This protein binds this small molecule.
Small molecule (SMILES): [H]/N=C1\N[C@](C)(c2cccc(Nc3cnc(C4CC4)nc3)c2Cl)CC(=O)N1[C@H]1CCO[C@@H](C)C1

Sequence of chain 1.A:
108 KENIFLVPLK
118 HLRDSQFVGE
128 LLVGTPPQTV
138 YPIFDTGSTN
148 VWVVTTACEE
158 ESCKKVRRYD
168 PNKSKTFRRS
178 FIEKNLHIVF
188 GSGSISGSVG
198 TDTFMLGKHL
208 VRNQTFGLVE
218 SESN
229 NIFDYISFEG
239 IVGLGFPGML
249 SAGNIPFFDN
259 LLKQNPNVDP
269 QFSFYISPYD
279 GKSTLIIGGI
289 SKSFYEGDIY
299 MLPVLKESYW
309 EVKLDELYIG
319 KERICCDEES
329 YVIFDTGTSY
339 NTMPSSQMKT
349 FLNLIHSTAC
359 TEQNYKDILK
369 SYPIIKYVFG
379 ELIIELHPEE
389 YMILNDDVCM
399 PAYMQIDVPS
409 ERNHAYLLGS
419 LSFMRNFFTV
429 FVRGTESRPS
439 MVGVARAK

Binding-site contacts:
Ligand atom C15 contacts residue ASP142 of chain 1.A at 3.4 Å.
Ligand atom C13 contacts residue ILE239 of chain 1.A at 3.7 Å (hydrophobic).
Ligand atom N16 contacts residue GLY144 of chain 1.A at 3.8 Å.
Ligand atom N16 contacts residue ASP333 of chain 1.A at 3.0 Å (salt-bridge).
Ligand atom CL33 contacts residue GLY335 of chain 1.A at 3.8 Å.
Ligand atom C17 contacts residue PHE187 of chain 1.A at 3.7 Å (hydrophobic).
Ligand atom C06 contacts residue THR336 of chain 1.A at 3.5 Å.
Ligand atom C03 contacts residue ASP333 of chain 1.A at 3.6 Å.
Ligand atom C28 contacts residue GLY335 of chain 1.A at 3.4 Å.
Ligand atom C23 contacts residue GLY335 of chain 1.A at 3.8 Å.
Ligand atom C01 contacts residue TYR307 of chain 1.A at 3.6 Å (hydrophobic).
Ligand atom C19 contacts residue GLY188 of chain 1.A at 3.7 Å.
Ligand atom C26 contacts residue GLN123 of chain 1.A at 4.0 Å.
Ligand atom C21 contacts residue GLY335 of chain 1.A at 3.8 Å.
Ligand atom N16 contacts residue ASP142 of chain 1.A at 3.2 Å (salt-bridge).
Ligand atom C15 contacts residue ASP333 of chain 1.A at 4.0 Å.
Ligand atom C19 contacts residue PHE187 of chain 1.A at 4.0 Å (hydrophobic).
Ligand atom C04 contacts residue ASP333 of chain 1.A at 3.3 Å.
Ligand atom C13 contacts residue ASP142 of chain 1.A at 3.8 Å.
Ligand atom C24 contacts residue GLN123 of chain 1.A at 3.9 Å.
Ligand atom C18 contacts residue PHE187 of chain 1.A at 3.8 Å (hydrophobic).
Ligand atom N14 contacts residue ASP142 of chain 1.A at 2.8 Å (salt-bridge).
Ligand atom N22 contacts residue GLY335 of chain 1.A at 3.2 Å (h-bond).
Ligand atom C05 contacts residue THR336 of chain 1.A at 3.8 Å.
Ligand atom C30 contacts residue ILE234 of chain 1.A at 3.6 Å (hydrophobic).
Ligand atom O07 contacts residue LEU415 of chain 1.A at 3.7 Å.
Ligand atom C24 contacts residue PHE187 of chain 1.A at 3.5 Å (hydrophobic).
Ligand atom C13 contacts residue PHE187 of chain 1.A at 3.8 Å (hydrophobic).
Ligand atom C12 contacts residue ASP142 of chain 1.A at 3.9 Å.
Ligand atom C32 contacts residue PHE187 of chain 1.A at 3.4 Å (hydrophobic).
Ligand atom C21 contacts residue PHE187 of chain 1.A at 3.4 Å (hydrophobic).
Ligand atom C06 contacts residue ASP333 of chain 1.A at 4.0 Å.
Ligand atom C02 contacts residue ASP333 of chain 1.A at 3.4 Å.
Ligand atom N25 contacts residue ILE234 of chain 1.A at 4.0 Å.
Ligand atom N25 contacts residue GLN123 of chain 1.A at 3.5 Å (h-bond).
Ligand atom N22 contacts residue PHE187 of chain 1.A at 3.8 Å.
Ligand atom CL33 contacts residue PHE187 of chain 1.A at 3.9 Å.
Ligand atom CL33 contacts residue ASP142 of chain 1.A at 3.3 Å.
Ligand atom C20 contacts residue PHE187 of chain 1.A at 3.9 Å (hydrophobic).
Ligand atom C06 contacts residue LEU415 of chain 1.A at 3.8 Å (hydrophobic).